Sequence of chain 1.B:
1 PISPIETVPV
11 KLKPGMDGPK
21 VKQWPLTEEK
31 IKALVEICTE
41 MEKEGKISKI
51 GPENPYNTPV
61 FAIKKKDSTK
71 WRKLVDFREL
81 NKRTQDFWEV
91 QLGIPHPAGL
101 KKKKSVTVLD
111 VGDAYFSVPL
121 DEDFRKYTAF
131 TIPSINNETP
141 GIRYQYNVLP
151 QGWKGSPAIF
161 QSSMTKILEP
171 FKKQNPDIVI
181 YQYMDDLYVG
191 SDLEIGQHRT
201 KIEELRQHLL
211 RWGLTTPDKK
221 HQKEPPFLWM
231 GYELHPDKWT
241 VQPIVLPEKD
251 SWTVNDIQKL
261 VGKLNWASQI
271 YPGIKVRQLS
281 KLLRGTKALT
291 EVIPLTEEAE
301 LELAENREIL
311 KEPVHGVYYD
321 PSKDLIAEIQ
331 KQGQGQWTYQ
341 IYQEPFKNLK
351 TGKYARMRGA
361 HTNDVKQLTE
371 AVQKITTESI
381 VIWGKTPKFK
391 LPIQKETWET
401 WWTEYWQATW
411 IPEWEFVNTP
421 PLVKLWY

Binding-site contacts:
Ligand atom O7 contacts residue TYR181 of chain 1.A at 3.4 Å.
Ligand atom C4 contacts residue TYR188 of chain 1.A at 3.6 Å (hydrophobic).
Ligand atom C12 contacts residue TYR318 of chain 1.A at 3.5 Å (hydrophobic).
Ligand atom N4 contacts residue VAL179 of chain 1.A at 3.3 Å.
Ligand atom C10 contacts residue LEU100 of chain 1.A at 3.6 Å (hydrophobic).
Ligand atom N6 contacts residue HIS235 of chain 1.A at 3.3 Å.
Ligand atom C1 contacts residue TYR181 of chain 1.A at 3.3 Å (hydrophobic).
Ligand atom C9 contacts residue LYS101 of chain 1.A at 3.6 Å.
Ligand atom CL6 contacts residue TYR188 of chain 1.A at 3.7 Å.
Ligand atom N5 contacts residue LYS103 of chain 1.A at 3.8 Å.
Ligand atom C14 contacts residue VAL106 of chain 1.A at 3.5 Å (hydrophobic).
Ligand atom C2 contacts residue LEU100 of chain 1.A at 3.7 Å (hydrophobic).
Ligand atom N3 contacts residue LEU100 of chain 1.A at 3.3 Å.
Ligand atom N6 contacts residue LEU234 of chain 1.A at 3.2 Å (h-bond).
Ligand atom C17 contacts residue HIS235 of chain 1.A at 3.5 Å.
Ligand atom C5 contacts residue TYR188 of chain 1.A at 3.2 Å (hydrophobic).
Ligand atom N6 contacts residue PRO236 of chain 1.A at 3.5 Å (h-bond).
Ligand atom C13 contacts residue PRO236 of chain 1.A at 3.8 Å (hydrophobic).
Ligand atom CL2 contacts residue LEU100 of chain 1.A at 3.3 Å.
Ligand atom C13 contacts residue TYR318 of chain 1.A at 3.5 Å (hydrophobic).
Ligand atom C10 contacts residue VAL179 of chain 1.A at 3.4 Å (hydrophobic).
Ligand atom O7 contacts residue LEU100 of chain 1.A at 3.7 Å.
Ligand atom C17 contacts residue VAL106 of chain 1.A at 3.6 Å (hydrophobic).
Ligand atom C12 contacts residue LYS101 of chain 1.A at 3.6 Å.
Ligand atom N6 contacts residue PHE227 of chain 1.A at 3.4 Å.
Ligand atom N2 contacts residue LYS101 of chain 1.A at 3.3 Å (salt-bridge).
Ligand atom CL2 contacts residue TYR181 of chain 1.A at 3.5 Å.
Ligand atom C11 contacts residue LYS101 of chain 1.A at 3.7 Å.
Ligand atom C17 contacts residue PRO236 of chain 1.A at 3.7 Å (hydrophobic).
Ligand atom C3 contacts residue TYR181 of chain 1.A at 3.8 Å (hydrophobic).
Ligand atom CL2 contacts residue PRO95 of chain 1.A at 3.4 Å.
Ligand atom C6 contacts residue TYR181 of chain 1.A at 3.5 Å (hydrophobic).
Ligand atom C2 contacts residue TYR181 of chain 1.A at 3.5 Å (hydrophobic).
Ligand atom N3 contacts residue VAL179 of chain 1.A at 3.8 Å.
Ligand atom N5 contacts residue LYS101 of chain 1.A at 2.8 Å (salt-bridge).
Ligand atom N1 contacts residue LEU100 of chain 1.A at 3.5 Å.
Ligand atom C8 contacts residue LEU100 of chain 1.A at 3.2 Å (hydrophobic).
Ligand atom CL6 contacts residue VAL179 of chain 1.A at 3.7 Å.
Ligand atom C15 contacts residue VAL106 of chain 1.A at 3.7 Å (hydrophobic).
Ligand atom C13 contacts residue HIS235 of chain 1.A at 3.2 Å.

A small-molecule ligand and the protein it binds are described below.
Small molecule (SMILES): N#Cc1ccc(Nc2nc(N)nc(Oc3c(Cl)cccc3Cl)n2)cc1

Sequence of chain 1.A:
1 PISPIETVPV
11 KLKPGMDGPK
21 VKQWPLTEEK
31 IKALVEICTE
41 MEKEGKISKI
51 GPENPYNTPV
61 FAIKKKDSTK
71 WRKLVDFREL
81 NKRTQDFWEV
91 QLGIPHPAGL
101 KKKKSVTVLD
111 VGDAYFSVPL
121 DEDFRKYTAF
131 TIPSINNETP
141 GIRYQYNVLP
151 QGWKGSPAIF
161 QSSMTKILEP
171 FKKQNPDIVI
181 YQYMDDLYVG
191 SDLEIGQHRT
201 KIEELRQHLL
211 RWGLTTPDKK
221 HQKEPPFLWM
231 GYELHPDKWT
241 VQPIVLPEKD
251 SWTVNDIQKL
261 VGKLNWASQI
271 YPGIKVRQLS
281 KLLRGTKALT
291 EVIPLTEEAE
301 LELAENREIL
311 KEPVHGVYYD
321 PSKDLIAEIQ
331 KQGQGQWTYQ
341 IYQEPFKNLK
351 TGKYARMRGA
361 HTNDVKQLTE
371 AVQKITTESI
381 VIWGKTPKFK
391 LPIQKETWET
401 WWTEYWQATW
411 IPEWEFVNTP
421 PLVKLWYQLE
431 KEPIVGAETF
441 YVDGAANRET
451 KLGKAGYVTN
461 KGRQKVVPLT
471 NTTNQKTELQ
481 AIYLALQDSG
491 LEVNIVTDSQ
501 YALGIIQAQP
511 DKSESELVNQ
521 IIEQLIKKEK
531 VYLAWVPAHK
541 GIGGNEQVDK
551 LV